Binding-site contacts:
Ligand atom O2 contacts residue GLY226 of chain 1.A at 4.2 Å.
Ligand atom O4 contacts residue ASP207 of chain 1.A at 2.6 Å (salt-bridge).
Ligand atom C5 contacts residue ASP207 of chain 1.A at 4.1 Å.
Ligand atom C6 contacts residue LEU99 of chain 1.A at 4.0 Å (hydrophobic).
Ligand atom O5 contacts residue LEU99 of chain 1.A at 3.0 Å (h-bond).
Ligand atom O5 contacts residue GLY98 of chain 1.A at 4.0 Å.
Ligand atom O2 contacts residue LEU99 of chain 1.A at 3.9 Å.
Ligand atom C6 contacts residue ALA206 of chain 1.A at 3.6 Å (hydrophobic).
Ligand atom C7 contacts residue LEU99 of chain 1.A at 4.1 Å (hydrophobic).
Ligand atom O6 contacts residue LEU99 of chain 1.A at 3.1 Å (h-bond).
Ligand atom O6 contacts residue ASP207 of chain 1.A at 2.8 Å (salt-bridge).
Ligand atom O3 contacts residue GLY225 of chain 1.A at 4.4 Å.
Ligand atom C1 contacts residue LEU99 of chain 1.A at 3.8 Å (hydrophobic).
Ligand atom C5 contacts residue LEU99 of chain 1.A at 4.0 Å (hydrophobic).
Ligand atom O5 contacts residue TYR100 of chain 1.A at 4.4 Å.
Ligand atom C4 contacts residue ARG227 of chain 1.A at 3.9 Å.
Ligand atom O6 contacts residue TYR100 of chain 1.A at 3.2 Å (h-bond).
Ligand atom C6 contacts residue ASP207 of chain 1.A at 3.6 Å.
Ligand atom C6 contacts residue TYR12 of chain 1.A at 3.9 Å (hydrophobic).
Ligand atom O3 contacts residue GLY226 of chain 1.A at 3.6 Å.
Ligand atom O2 contacts residue GLY98 of chain 1.A at 3.7 Å.
Ligand atom C4 contacts residue ASN14 of chain 1.A at 4.1 Å.
Ligand atom O4 contacts residue ARG227 of chain 1.A at 3.4 Å (salt-bridge).
Ligand atom O3 contacts residue ARG227 of chain 1.A at 3.0 Å (salt-bridge).
Ligand atom O4 contacts residue TYR12 of chain 1.A at 4.0 Å.
Ligand atom C6 contacts residue TYR100 of chain 1.A at 3.9 Å (hydrophobic).
Ligand atom C4 contacts residue ASP207 of chain 1.A at 3.4 Å.
Ligand atom O4 contacts residue ASN14 of chain 1.A at 3.0 Å (h-bond).
Ligand atom C5 contacts residue TYR12 of chain 1.A at 4.2 Å (hydrophobic).
Ligand atom C3 contacts residue GLY226 of chain 1.A at 4.4 Å.
Ligand atom C4 contacts residue GLY226 of chain 1.A at 4.1 Å.
Ligand atom O4 contacts residue GLY226 of chain 1.A at 4.1 Å.
Ligand atom O6 contacts residue ALA206 of chain 1.A at 3.2 Å.
Ligand atom C3 contacts residue ASN14 of chain 1.A at 4.3 Å.
Ligand atom O6 contacts residue GLY98 of chain 1.A at 3.3 Å.
Ligand atom C3 contacts residue ARG227 of chain 1.A at 4.0 Å.

Sequence of chain 1.A:
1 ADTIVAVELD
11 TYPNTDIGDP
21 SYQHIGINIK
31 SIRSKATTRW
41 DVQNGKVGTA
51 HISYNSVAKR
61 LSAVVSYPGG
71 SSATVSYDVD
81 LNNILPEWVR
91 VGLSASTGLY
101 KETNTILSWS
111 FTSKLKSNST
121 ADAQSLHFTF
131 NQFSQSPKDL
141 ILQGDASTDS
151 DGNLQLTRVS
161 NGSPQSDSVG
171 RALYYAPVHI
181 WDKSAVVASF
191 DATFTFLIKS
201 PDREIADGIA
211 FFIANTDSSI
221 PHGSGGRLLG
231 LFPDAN

This protein binds this small molecule.
Small molecule (SMILES): CO[C@H]1O[C@H](CO)[C@@H](O)[C@H](O)[C@@H]1O